Sequence of chain 5.A:
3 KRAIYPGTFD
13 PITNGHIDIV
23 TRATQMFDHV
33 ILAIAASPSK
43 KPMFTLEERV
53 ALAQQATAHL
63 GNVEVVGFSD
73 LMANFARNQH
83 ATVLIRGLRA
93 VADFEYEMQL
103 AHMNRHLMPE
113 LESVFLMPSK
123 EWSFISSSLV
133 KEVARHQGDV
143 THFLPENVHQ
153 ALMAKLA

A protein and the small-molecule ligand that binds it are described below.
Small molecule (SMILES): CC(C)(CO)[C@@H](O)C(=O)NCCc1nc2cccc(O)c2[nH]1

Sequence of chain 10.A:
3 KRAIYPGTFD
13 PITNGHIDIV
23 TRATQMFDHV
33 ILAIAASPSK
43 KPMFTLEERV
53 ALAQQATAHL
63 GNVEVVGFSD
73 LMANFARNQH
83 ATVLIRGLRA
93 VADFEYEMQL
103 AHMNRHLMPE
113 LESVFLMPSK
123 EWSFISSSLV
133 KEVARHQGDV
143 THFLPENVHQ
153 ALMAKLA

Binding-site contacts:
Ligand atom N12 contacts residue GLU134 of chain 10.A at 2.8 Å (salt-bridge).
Ligand atom C21 contacts residue ARG88 of chain 5.A at 3.5 Å.
Ligand atom O13 contacts residue LEU109 of chain 5.A at 3.8 Å.
Ligand atom O22 contacts residue LEU102 of chain 5.A at 3.3 Å.
Ligand atom C5 contacts residue MET105 of chain 5.A at 3.7 Å (hydrophobic).
Ligand atom C1 contacts residue MET74 of chain 5.A at 3.8 Å (hydrophobic).
Ligand atom C9 contacts residue MET74 of chain 5.A at 3.7 Å (hydrophobic).
Ligand atom C19 contacts residue ALA37 of chain 5.A at 3.5 Å (hydrophobic).
Ligand atom C7 contacts residue LEU102 of chain 5.A at 3.6 Å (hydrophobic).
Ligand atom C6 contacts residue LEU102 of chain 5.A at 3.7 Å (hydrophobic).
Ligand atom O13 contacts residue MET74 of chain 5.A at 3.3 Å.
Ligand atom N4 contacts residue GLU134 of chain 10.A at 3.9 Å.
Ligand atom C5 contacts residue ASN106 of chain 5.A at 3.4 Å.
Ligand atom N11 contacts residue LEU73 of chain 5.A at 3.6 Å.
Ligand atom C19 contacts residue GLY9 of chain 5.A at 3.7 Å.
Ligand atom C2 contacts residue HIS138 of chain 10.A at 3.4 Å.
Ligand atom C1 contacts residue GLU134 of chain 10.A at 3.9 Å.
Ligand atom C6 contacts residue LEU131 of chain 10.A at 3.9 Å (hydrophobic).
Ligand atom O22 contacts residue ARG88 of chain 5.A at 2.9 Å (salt-bridge).
Ligand atom C6 contacts residue MET105 of chain 5.A at 3.8 Å (hydrophobic).
Ligand atom C16 contacts residue GLU134 of chain 10.A at 3.8 Å.
Ligand atom C3 contacts residue ASP72 of chain 5.A at 3.9 Å.
Ligand atom C10 contacts residue MET74 of chain 5.A at 3.8 Å (hydrophobic).
Ligand atom O13 contacts residue ASN106 of chain 5.A at 2.7 Å (h-bond).
Ligand atom C2 contacts residue ASP72 of chain 5.A at 3.7 Å.
Ligand atom O13 contacts residue ALA75 of chain 5.A at 3.1 Å (h-bond).
Ligand atom C10 contacts residue LEU73 of chain 5.A at 3.6 Å (hydrophobic).
Ligand atom N11 contacts residue MET74 of chain 5.A at 2.9 Å (h-bond).
Ligand atom C8 contacts residue GLU134 of chain 10.A at 3.6 Å.
Ligand atom O17 contacts residue GLU134 of chain 10.A at 3.0 Å (salt-bridge).
Ligand atom C3 contacts residue PHE70 of chain 5.A at 3.9 Å (hydrophobic).
Ligand atom C10 contacts residue ASN106 of chain 5.A at 3.3 Å.
Ligand atom O22 contacts residue TYR98 of chain 5.A at 3.9 Å.
Ligand atom C6 contacts residue VAL135 of chain 10.A at 3.7 Å (hydrophobic).
Ligand atom O15 contacts residue MET74 of chain 5.A at 3.3 Å.
Ligand atom O13 contacts residue LEU73 of chain 5.A at 3.4 Å.
Ligand atom C14 contacts residue GLU134 of chain 10.A at 3.9 Å.
Ligand atom C7 contacts residue GLU134 of chain 10.A at 3.8 Å.
Ligand atom C20 contacts residue ARG88 of chain 5.A at 3.6 Å.
Ligand atom C9 contacts residue LEU73 of chain 5.A at 3.7 Å (hydrophobic).